Sequence of chain 1.A:
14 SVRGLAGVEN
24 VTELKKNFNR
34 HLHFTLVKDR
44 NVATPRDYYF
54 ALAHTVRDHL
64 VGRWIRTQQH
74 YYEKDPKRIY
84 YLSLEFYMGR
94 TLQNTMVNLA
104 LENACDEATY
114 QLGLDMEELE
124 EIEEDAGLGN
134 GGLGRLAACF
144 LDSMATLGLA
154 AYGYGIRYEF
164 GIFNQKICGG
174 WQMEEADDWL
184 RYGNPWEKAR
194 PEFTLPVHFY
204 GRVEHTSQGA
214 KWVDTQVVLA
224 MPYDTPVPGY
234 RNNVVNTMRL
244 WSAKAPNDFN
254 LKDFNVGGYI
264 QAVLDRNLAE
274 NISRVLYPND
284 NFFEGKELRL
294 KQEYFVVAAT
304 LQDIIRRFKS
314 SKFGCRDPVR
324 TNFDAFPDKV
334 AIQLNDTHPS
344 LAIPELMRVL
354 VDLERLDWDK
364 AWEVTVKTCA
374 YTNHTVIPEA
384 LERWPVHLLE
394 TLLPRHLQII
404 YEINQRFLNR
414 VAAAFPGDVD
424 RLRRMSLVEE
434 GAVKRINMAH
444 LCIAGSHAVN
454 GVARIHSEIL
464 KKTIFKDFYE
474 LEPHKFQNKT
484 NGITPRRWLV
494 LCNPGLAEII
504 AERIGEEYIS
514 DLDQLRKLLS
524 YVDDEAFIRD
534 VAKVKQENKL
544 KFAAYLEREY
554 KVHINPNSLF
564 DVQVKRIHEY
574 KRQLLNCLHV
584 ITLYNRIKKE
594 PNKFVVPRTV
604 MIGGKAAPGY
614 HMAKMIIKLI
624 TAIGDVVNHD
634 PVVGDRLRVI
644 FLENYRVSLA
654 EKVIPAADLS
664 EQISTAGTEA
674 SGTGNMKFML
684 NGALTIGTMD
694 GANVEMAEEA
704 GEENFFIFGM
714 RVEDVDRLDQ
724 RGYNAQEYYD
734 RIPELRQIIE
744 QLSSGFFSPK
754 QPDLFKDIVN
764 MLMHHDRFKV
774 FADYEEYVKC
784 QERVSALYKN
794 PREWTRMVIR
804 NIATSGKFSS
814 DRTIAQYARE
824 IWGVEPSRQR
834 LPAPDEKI

Binding-site contacts:
Ligand atom O3 contacts residue GLU433 of chain 1.A at 3.1 Å.
Ligand atom O6 contacts residue GLU405 of chain 1.A at 3.7 Å.
Ligand atom O5 contacts residue TYR404 of chain 1.A at 3.2 Å.
Ligand atom C4 contacts residue TYR404 of chain 1.A at 4.0 Å (hydrophobic).
Ligand atom O3 contacts residue VAL431 of chain 1.A at 3.7 Å.
Ligand atom O2 contacts residue LYS437 of chain 1.A at 2.5 Å (salt-bridge).
Ligand atom C6 contacts residue ASN407 of chain 1.A at 3.3 Å.
Ligand atom O2 contacts residue ASP423 of chain 1.A at 3.9 Å.
Ligand atom C2 contacts residue LYS437 of chain 1.A at 3.5 Å.
Ligand atom C1 contacts residue VAL422 of chain 1.A at 4.0 Å (hydrophobic).
Ligand atom O3 contacts residue LYS437 of chain 1.A at 3.3 Å (salt-bridge).
Ligand atom C5 contacts residue ASN407 of chain 1.A at 3.6 Å.
Ligand atom O6 contacts residue GLN408 of chain 1.A at 3.8 Å.
Ligand atom O5 contacts residue ASN407 of chain 1.A at 2.7 Å (h-bond).
Ligand atom O6 contacts residue ASN407 of chain 1.A at 2.8 Å (h-bond).
Ligand atom C6 contacts residue GLU405 of chain 1.A at 3.4 Å.
Ligand atom C5 contacts residue GLN408 of chain 1.A at 3.5 Å.
Ligand atom O2 contacts residue GLU433 of chain 1.A at 2.3 Å (salt-bridge).
Ligand atom C2 contacts residue GLU433 of chain 1.A at 3.4 Å.
Ligand atom C3 contacts residue LYS437 of chain 1.A at 3.9 Å.
Ligand atom O3 contacts residue SER429 of chain 1.A at 3.8 Å.
Ligand atom O1 contacts residue ARG426 of chain 1.A at 3.8 Å.
Ligand atom C1 contacts residue ASN407 of chain 1.A at 3.6 Å.
Ligand atom O4 contacts residue GLN408 of chain 1.A at 3.4 Å (h-bond).
Ligand atom C1 contacts residue VAL431 of chain 1.A at 4.1 Å (hydrophobic).
Ligand atom O2 contacts residue ARG426 of chain 1.A at 2.7 Å.
Ligand atom C1 contacts residue GLU433 of chain 1.A at 4.0 Å.
Ligand atom O3 contacts residue ARG426 of chain 1.A at 3.1 Å (salt-bridge).
Ligand atom C6 contacts residue GLN408 of chain 1.A at 3.0 Å.
Ligand atom O6 contacts residue TYR404 of chain 1.A at 2.9 Å (h-bond).
Ligand atom C6 contacts residue LEU411 of chain 1.A at 4.0 Å (hydrophobic).
Ligand atom C3 contacts residue GLU433 of chain 1.A at 4.0 Å.
Ligand atom C2 contacts residue VAL422 of chain 1.A at 3.4 Å (hydrophobic).
Ligand atom C2 contacts residue ARG426 of chain 1.A at 3.9 Å.
Ligand atom O3 contacts residue LEU425 of chain 1.A at 3.0 Å.
Ligand atom C1 contacts residue TYR404 of chain 1.A at 3.8 Å (hydrophobic).
Ligand atom C6 contacts residue TYR404 of chain 1.A at 3.6 Å (hydrophobic).
Ligand atom O3 contacts residue VAL422 of chain 1.A at 3.7 Å.
Ligand atom C3 contacts residue ARG426 of chain 1.A at 3.9 Å.
Ligand atom O2 contacts residue VAL422 of chain 1.A at 2.7 Å (h-bond).

The protein below binds the small molecule below.
Small molecule (SMILES): O=C1O[C@H](CO)[C@@H](O[C@H]2O[C@H](CO)[C@@H](O[C@H]3O[C@H](CO)[C@@H](O[C@H]4O[C@H](CO)[C@@H](O[C@H]5O[C@H](CO)[C@@H](O)[C@H](O)[C@H]5O)[C@H](O)[C@H]4O)[C@H](O)[C@H]3O)[C@H](O)[C@H]2O)[C@H](O)[C@H]1O